Sequence of chain 1.A:
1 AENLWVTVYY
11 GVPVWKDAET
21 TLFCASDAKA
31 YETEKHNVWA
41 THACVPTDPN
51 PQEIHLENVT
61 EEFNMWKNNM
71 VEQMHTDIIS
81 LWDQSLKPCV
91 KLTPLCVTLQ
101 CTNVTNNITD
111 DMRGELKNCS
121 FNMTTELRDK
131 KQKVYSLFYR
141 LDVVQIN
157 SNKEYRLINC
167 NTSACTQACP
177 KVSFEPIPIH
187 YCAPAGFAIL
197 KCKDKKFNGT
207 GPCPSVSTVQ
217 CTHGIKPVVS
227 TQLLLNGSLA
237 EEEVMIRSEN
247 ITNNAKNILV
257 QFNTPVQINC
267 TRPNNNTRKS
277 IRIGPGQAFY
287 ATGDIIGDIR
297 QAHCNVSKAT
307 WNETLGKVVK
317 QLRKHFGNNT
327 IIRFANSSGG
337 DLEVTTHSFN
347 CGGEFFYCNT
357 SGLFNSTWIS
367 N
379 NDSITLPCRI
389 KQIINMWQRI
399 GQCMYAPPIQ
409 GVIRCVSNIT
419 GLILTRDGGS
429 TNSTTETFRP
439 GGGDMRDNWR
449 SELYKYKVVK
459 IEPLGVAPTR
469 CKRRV

This protein binds this small molecule.
Small molecule (SMILES): CC(=O)N[C@@H]1[C@@H](O)[C@H](O)[C@@H](CO)O[C@H]1O

Sequence of chain 1.I:
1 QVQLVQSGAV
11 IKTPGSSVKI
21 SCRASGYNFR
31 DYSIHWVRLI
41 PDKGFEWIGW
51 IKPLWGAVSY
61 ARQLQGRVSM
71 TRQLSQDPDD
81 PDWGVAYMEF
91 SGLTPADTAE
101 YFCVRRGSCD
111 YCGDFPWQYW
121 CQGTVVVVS

Binding-site contacts:
Ligand atom O7 contacts residue ASN167 of chain 1.B at 4.2 Å.
Ligand atom O7 contacts residue ARG278 of chain 1.A at 4.1 Å.
Ligand atom C1 contacts residue ARG162 of chain 1.B at 3.4 Å.
Ligand atom C2 contacts residue ASN167 of chain 1.B at 2.4 Å.
Ligand atom N2 contacts residue ASN167 of chain 1.B at 2.9 Å (h-bond).
Ligand atom C7 contacts residue ARG278 of chain 1.A at 4.3 Å.
Ligand atom C6 contacts residue VAL144 of chain 1.B at 4.5 Å (hydrophobic).
Ligand atom C1 contacts residue ASN167 of chain 1.B at 1.4 Å.
Ligand atom C8 contacts residue ARG278 of chain 1.A at 4.2 Å.
Ligand atom C6 contacts residue ARG162 of chain 1.B at 3.5 Å.
Ligand atom C5 contacts residue ASN167 of chain 1.B at 3.7 Å.
Ligand atom O5 contacts residue ASN167 of chain 1.B at 2.3 Å (h-bond).
Ligand atom O6 contacts residue ARG162 of chain 1.B at 3.9 Å.
Ligand atom C7 contacts residue ASN167 of chain 1.B at 3.8 Å.
Ligand atom C3 contacts residue ASN167 of chain 1.B at 3.8 Å.
Ligand atom C8 contacts residue GLN76 of chain 1.I at 4.2 Å.
Ligand atom C4 contacts residue ASN167 of chain 1.B at 4.2 Å.
Ligand atom C5 contacts residue ARG162 of chain 1.B at 3.6 Å.
Ligand atom O5 contacts residue ARG162 of chain 1.B at 2.6 Å (salt-bridge).

Sequence of chain 1.B:
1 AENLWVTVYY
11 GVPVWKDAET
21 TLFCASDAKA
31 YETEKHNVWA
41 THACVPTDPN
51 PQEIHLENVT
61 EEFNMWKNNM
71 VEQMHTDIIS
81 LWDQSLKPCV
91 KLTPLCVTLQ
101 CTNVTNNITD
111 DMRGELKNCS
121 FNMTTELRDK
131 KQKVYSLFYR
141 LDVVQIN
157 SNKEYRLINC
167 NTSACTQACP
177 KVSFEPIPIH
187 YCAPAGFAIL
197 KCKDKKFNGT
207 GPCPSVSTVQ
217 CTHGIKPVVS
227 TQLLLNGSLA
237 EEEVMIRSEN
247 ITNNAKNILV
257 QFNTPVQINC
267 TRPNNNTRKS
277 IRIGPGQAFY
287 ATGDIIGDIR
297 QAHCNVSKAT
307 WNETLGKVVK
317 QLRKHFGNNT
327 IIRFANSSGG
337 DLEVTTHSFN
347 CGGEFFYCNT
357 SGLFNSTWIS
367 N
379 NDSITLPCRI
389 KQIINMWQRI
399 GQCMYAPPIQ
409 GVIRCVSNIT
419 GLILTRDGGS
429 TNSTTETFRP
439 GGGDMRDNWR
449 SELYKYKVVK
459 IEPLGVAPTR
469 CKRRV